Sequence of chain 3.A:
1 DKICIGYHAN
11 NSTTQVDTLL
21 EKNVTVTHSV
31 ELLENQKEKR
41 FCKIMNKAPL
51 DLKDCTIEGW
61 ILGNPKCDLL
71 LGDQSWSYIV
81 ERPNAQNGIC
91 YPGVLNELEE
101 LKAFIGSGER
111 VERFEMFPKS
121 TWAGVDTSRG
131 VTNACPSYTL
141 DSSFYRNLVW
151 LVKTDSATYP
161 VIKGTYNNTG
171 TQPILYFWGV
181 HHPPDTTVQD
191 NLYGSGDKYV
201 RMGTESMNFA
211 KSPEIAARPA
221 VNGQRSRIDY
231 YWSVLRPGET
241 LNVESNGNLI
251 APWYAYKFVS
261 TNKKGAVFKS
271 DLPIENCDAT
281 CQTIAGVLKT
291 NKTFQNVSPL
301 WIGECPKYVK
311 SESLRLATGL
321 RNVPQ

A protein and the small-molecule ligand that binds it are described below.
Small molecule (SMILES): CC(=O)N[C@@H]1[C@@H](O)[C@H](O)[C@@H](CO)O[C@H]1O

Binding-site contacts:
Ligand atom O5 contacts residue GLN15 of chain 3.A at 4.2 Å.
Ligand atom C4 contacts residue ASN23 of chain 3.A at 4.2 Å.
Ligand atom O5 contacts residue ASN23 of chain 3.A at 2.3 Å (h-bond).
Ligand atom C7 contacts residue ASN23 of chain 3.A at 3.2 Å.
Ligand atom O6 contacts residue ASN23 of chain 3.A at 4.1 Å.
Ligand atom C5 contacts residue ASN23 of chain 3.A at 3.7 Å.
Ligand atom C1 contacts residue ASN23 of chain 3.A at 1.4 Å.
Ligand atom C3 contacts residue ASN23 of chain 3.A at 3.8 Å.
Ligand atom N2 contacts residue ASN23 of chain 3.A at 3.0 Å (h-bond).
Ligand atom C2 contacts residue ASN23 of chain 3.A at 2.5 Å.
Ligand atom O6 contacts residue GLN15 of chain 3.A at 3.5 Å (h-bond).
Ligand atom O7 contacts residue ASN23 of chain 3.A at 3.0 Å (h-bond).
Ligand atom C8 contacts residue LYS22 of chain 3.A at 3.7 Å.